A small-molecule ligand and the protein it binds are described below.
Small molecule (SMILES): Cn1ncc(Cl)c1C(=O)N1CCCCC1

Binding-site contacts:
Ligand atom C4 contacts residue PHE135 of chain 1.A at 4.2 Å (hydrophobic).
Ligand atom N2 contacts residue MET133 of chain 1.A at 4.3 Å.
Ligand atom C8 contacts residue PRO89 of chain 1.A at 3.5 Å (hydrophobic).
Ligand atom O1 contacts residue GLN123 of chain 1.A at 3.1 Å (h-bond).
Ligand atom C1 contacts residue MET133 of chain 1.A at 3.7 Å (hydrophobic).
Ligand atom N2 contacts residue ILE134 of chain 1.A at 3.7 Å.
Ligand atom C3 contacts residue MET133 of chain 1.A at 4.2 Å (hydrophobic).
Ligand atom C7 contacts residue PRO89 of chain 1.A at 3.4 Å (hydrophobic).
Ligand atom CL1 contacts residue PRO89 of chain 1.A at 4.5 Å.
Ligand atom C4 contacts residue ILE134 of chain 1.A at 3.5 Å (hydrophobic).
Ligand atom C5 contacts residue MET133 of chain 1.A at 3.5 Å (hydrophobic).
Ligand atom O1 contacts residue TYR124 of chain 1.A at 4.5 Å.
Ligand atom N1 contacts residue MET133 of chain 1.A at 3.6 Å.
Ligand atom CL1 contacts residue VAL92 of chain 1.A at 4.3 Å.
Ligand atom CL1 contacts residue PHE135 of chain 1.A at 3.9 Å.
Ligand atom O1 contacts residue MET133 of chain 1.A at 2.8 Å.
Ligand atom C2 contacts residue MET133 of chain 1.A at 3.5 Å (hydrophobic).
Ligand atom C3 contacts residue PHE135 of chain 1.A at 4.1 Å (hydrophobic).
Ligand atom C5 contacts residue GLN123 of chain 1.A at 4.2 Å.

Sequence of chain 1.A:
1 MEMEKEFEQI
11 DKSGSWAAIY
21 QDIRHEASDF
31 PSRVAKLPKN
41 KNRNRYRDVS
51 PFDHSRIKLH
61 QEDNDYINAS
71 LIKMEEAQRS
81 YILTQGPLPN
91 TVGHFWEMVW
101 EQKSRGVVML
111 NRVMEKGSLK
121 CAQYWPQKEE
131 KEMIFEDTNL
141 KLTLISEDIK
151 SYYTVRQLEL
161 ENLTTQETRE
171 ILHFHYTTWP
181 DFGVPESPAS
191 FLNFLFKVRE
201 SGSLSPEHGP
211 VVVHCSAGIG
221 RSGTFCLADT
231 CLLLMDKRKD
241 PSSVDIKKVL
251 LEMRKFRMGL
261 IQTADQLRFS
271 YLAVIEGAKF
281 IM